This protein binds this small molecule.
Small molecule (SMILES): OC[C@H]1O[C@@H](O)[C@@H](O)[C@@H](O)[C@@H]1O

Binding-site contacts:
Ligand atom C1 contacts residue MAN5 of chain 1.BA at 2.7 Å.
Ligand atom C5 contacts residue MAN5 of chain 1.BA at 4.3 Å.
Ligand atom O5 contacts residue MAN5 of chain 1.BA at 3.6 Å.
Ligand atom C2 contacts residue MAN5 of chain 1.BA at 3.9 Å.